The small molecule below binds the protein below.
Small molecule (SMILES): CC(=O)N[C@H]1[C@H](O[C@H]2[C@H](O)[C@@H](NC(C)=O)CO[C@@H]2CO[C@H]2O[C@@H](C)[C@@H](O)[C@@H](O)[C@@H]2O)O[C@H](CO)[C@@H](O)[C@@H]1O

Sequence of chain 1.A:
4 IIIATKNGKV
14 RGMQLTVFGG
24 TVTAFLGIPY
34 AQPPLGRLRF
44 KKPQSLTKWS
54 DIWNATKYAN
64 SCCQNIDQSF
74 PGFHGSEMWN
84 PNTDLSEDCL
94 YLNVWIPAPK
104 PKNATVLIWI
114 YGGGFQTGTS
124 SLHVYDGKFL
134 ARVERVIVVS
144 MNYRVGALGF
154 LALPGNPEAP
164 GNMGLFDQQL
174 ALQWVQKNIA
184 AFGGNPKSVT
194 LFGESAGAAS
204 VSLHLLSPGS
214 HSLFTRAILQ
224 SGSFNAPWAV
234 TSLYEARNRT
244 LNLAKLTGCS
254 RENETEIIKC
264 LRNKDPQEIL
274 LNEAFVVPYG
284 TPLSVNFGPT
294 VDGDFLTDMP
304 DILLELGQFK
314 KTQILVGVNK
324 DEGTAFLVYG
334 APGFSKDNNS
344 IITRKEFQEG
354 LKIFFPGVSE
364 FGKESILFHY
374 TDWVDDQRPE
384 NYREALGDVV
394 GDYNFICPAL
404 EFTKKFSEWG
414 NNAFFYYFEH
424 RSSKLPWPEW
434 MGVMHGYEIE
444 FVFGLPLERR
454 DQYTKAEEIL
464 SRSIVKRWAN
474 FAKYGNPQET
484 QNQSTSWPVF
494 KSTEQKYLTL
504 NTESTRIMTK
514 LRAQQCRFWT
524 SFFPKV

Binding-site contacts:
Ligand atom O7 contacts residue PRO335 of chain 1.A at 3.8 Å.
Ligand atom C3 contacts residue GLY336 of chain 1.A at 3.9 Å.
Ligand atom N2 contacts residue GLY336 of chain 1.A at 4.0 Å.
Ligand atom C7 contacts residue GLY336 of chain 1.A at 3.9 Å.
Ligand atom C5 contacts residue ASN341 of chain 1.A at 3.7 Å.
Ligand atom C3 contacts residue ASN341 of chain 1.A at 3.7 Å.
Ligand atom C8 contacts residue ILE344 of chain 1.A at 4.2 Å (hydrophobic).
Ligand atom C7 contacts residue ASN341 of chain 1.A at 3.2 Å.
Ligand atom O5 contacts residue SER338 of chain 1.A at 3.3 Å.
Ligand atom C8 contacts residue ASN341 of chain 1.A at 4.0 Å.
Ligand atom O5 contacts residue ASN341 of chain 1.A at 2.4 Å (h-bond).
Ligand atom C8 contacts residue ASN342 of chain 1.A at 3.6 Å.
Ligand atom C2 contacts residue GLY336 of chain 1.A at 4.2 Å.
Ligand atom O7 contacts residue PHE337 of chain 1.A at 4.4 Å.
Ligand atom O4 contacts residue GLY336 of chain 1.A at 4.2 Å.
Ligand atom C5 contacts residue PHE337 of chain 1.A at 4.4 Å (hydrophobic).
Ligand atom C1 contacts residue ASN341 of chain 1.A at 1.4 Å.
Ligand atom C1 contacts residue GLY336 of chain 1.A at 4.0 Å.
Ligand atom O7 contacts residue GLY336 of chain 1.A at 2.8 Å (h-bond).
Ligand atom N2 contacts residue ASN341 of chain 1.A at 2.8 Å (h-bond).
Ligand atom C6 contacts residue SER338 of chain 1.A at 4.2 Å.
Ligand atom C1 contacts residue SER338 of chain 1.A at 3.7 Å.
Ligand atom O7 contacts residue ASN341 of chain 1.A at 3.3 Å (h-bond).
Ligand atom C5 contacts residue SER338 of chain 1.A at 3.9 Å.
Ligand atom C2 contacts residue ASN341 of chain 1.A at 2.4 Å.
Ligand atom C8 contacts residue GLY336 of chain 1.A at 4.5 Å.
Ligand atom C8 contacts residue PHE337 of chain 1.A at 3.9 Å (hydrophobic).
Ligand atom C4 contacts residue ASN341 of chain 1.A at 4.2 Å.